Sequence of chain 16.C:
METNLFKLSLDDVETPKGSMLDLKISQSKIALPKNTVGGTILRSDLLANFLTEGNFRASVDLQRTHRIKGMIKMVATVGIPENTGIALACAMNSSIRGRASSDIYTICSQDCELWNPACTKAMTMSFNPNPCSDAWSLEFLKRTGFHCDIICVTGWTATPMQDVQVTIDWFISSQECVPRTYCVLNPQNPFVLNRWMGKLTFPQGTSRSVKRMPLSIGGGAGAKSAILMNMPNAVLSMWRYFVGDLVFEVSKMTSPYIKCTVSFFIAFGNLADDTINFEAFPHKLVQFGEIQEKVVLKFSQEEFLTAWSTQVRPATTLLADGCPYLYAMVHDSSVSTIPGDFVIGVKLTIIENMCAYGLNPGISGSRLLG

Binding-site contacts:
Ligand atom O4' contacts residue PRO190 of chain 16.C at 3.2 Å.
Ligand atom O3' contacts residue THR3 of chain 27.C at 3.8 Å.
Ligand atom O2' contacts residue MET125 of chain 16.C at 3.6 Å.
Ligand atom O2' contacts residue SER126 of chain 16.C at 3.6 Å (h-bond).
Ligand atom C4' contacts residue MET1 of chain 27.C at 3.9 Å (hydrophobic).
Ligand atom OP1 contacts residue LYS7 of chain 27.C at 3.4 Å (salt-bridge).
Ligand atom OP1 contacts residue THR124 of chain 16.C at 4.0 Å.
Ligand atom C4' contacts residue GLU2 of chain 27.C at 3.5 Å.
Ligand atom O3' contacts residue GLU2 of chain 27.C at 3.6 Å.
Ligand atom N6 contacts residue THR349 of chain 16.C at 3.9 Å.
Ligand atom C5' contacts residue THR124 of chain 16.C at 3.5 Å.
Ligand atom OP1 contacts residue SER126 of chain 16.C at 2.8 Å (h-bond).
Ligand atom OP1 contacts residue ASN4 of chain 27.C at 3.5 Å.
Ligand atom C5' contacts residue SER126 of chain 16.C at 3.9 Å.
Ligand atom C4' contacts residue THR124 of chain 16.C at 3.6 Å.
Ligand atom OP1 contacts residue THR3 of chain 27.C at 2.9 Å (h-bond).
Ligand atom C2 contacts residue ARG180 of chain 16.C at 3.6 Å.
Ligand atom C5' contacts residue GLU2 of chain 27.C at 3.2 Å.
Ligand atom C4 contacts residue VAL192 of chain 16.C at 3.9 Å (hydrophobic).
Ligand atom O2' contacts residue ARG180 of chain 16.C at 3.9 Å.
Ligand atom P contacts residue SER126 of chain 16.C at 3.7 Å.
Ligand atom C6 contacts residue ILE350 of chain 16.C at 3.8 Å (hydrophobic).
Ligand atom O4' contacts residue ARG180 of chain 16.C at 4.0 Å.
Ligand atom O2' contacts residue MET1 of chain 27.C at 3.2 Å (h-bond).
Ligand atom O3' contacts residue SER126 of chain 16.C at 3.3 Å.
Ligand atom P contacts residue LYS7 of chain 27.C at 3.2 Å.
Ligand atom N7 contacts residue ILE350 of chain 16.C at 3.8 Å.
Ligand atom N3 contacts residue ARG180 of chain 16.C at 4.0 Å.
Ligand atom OP2 contacts residue LYS7 of chain 27.C at 2.6 Å (salt-bridge).
Ligand atom N3 contacts residue VAL192 of chain 16.C at 3.4 Å.
Ligand atom N6 contacts residue ILE350 of chain 16.C at 4.0 Å.
Ligand atom C4' contacts residue SER126 of chain 16.C at 3.4 Å.
Ligand atom C2 contacts residue VAL192 of chain 16.C at 3.7 Å (hydrophobic).
Ligand atom P contacts residue THR3 of chain 27.C at 3.9 Å.
Ligand atom OP1 contacts residue THR124 of chain 16.C at 3.8 Å.
Ligand atom O5' contacts residue LYS7 of chain 27.C at 3.4 Å (salt-bridge).
Ligand atom C1' contacts residue ARG180 of chain 16.C at 3.7 Å.
Ligand atom C5 contacts residue ILE350 of chain 16.C at 3.6 Å (hydrophobic).
Ligand atom O4' contacts residue MET1 of chain 27.C at 3.7 Å.
Ligand atom C1' contacts residue PRO190 of chain 16.C at 3.9 Å (hydrophobic).

This protein binds this small molecule.
Small molecule (SMILES): Nc1ccn([C@@H]2O[C@H](CO[P](=O)(O)O[C@H]3[C@@H](O)[C@H](n4ccc(=O)[nH]c4=O)O[C@@H]3CO[P](=O)(O)O[C@H]3[C@@H](O)[C@H](n4ccc(N)nc4=O)O[C@@H]3CO[P](=O)(O)O[C@H]3[C@@H](O)[C@H](n4ccc(=O)[nH]c4=O)O[C@@H]3CO[P](=O)(O)O[C@H]3[C@@H](O)[C@H](n4cnc5c(=O)nc(N)[nH]c54)O[C@@H]3CO[P](=O)(O)O[C@H]3[C@@H](O)[C@H](n4cnc5c(N)ncnc54)O[C@@H]3CO)[C@@H](O)[C@H]2O)c(=O)n1

Sequence of chain 27.C:
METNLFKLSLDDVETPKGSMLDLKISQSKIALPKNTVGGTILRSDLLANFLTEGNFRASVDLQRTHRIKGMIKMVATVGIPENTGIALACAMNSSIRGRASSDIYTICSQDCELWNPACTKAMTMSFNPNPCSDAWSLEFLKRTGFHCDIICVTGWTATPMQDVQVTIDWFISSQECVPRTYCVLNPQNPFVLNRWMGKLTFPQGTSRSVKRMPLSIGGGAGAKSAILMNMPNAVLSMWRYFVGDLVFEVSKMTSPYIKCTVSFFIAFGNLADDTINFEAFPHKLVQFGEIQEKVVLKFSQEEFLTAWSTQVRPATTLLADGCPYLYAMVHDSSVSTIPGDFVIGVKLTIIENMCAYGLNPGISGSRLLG